Binding-site contacts:
Ligand atom C2 contacts residue TRP66 of chain 1.A at 3.3 Å (hydrophobic).
Ligand atom N3 contacts residue ARG3 of chain 1.A at 3.2 Å (salt-bridge).
Ligand atom C5' contacts residue TRP105 of chain 1.A at 3.5 Å (hydrophobic).
Ligand atom C1' contacts residue ASN74 of chain 1.A at 3.3 Å.
Ligand atom C8 contacts residue TRP66 of chain 1.A at 3.5 Å (hydrophobic).
Ligand atom N2 contacts residue ARG3 of chain 1.A at 3.5 Å (salt-bridge).
Ligand atom OP2 contacts residue ARG76 of chain 1.A at 2.8 Å (salt-bridge).
Ligand atom C4' contacts residue LEU72 of chain 1.A at 3.6 Å (hydrophobic).
Ligand atom O4' contacts residue GLY208 of chain 1.A at 3.2 Å (h-bond).
Ligand atom C6 contacts residue PRO39 of chain 1.A at 3.6 Å (hydrophobic).
Ligand atom O4' contacts residue ARG84 of chain 1.A at 3.5 Å.
Ligand atom C5' contacts residue ASN74 of chain 1.A at 3.1 Å.
Ligand atom OP1 contacts residue SER83 of chain 1.A at 2.6 Å (h-bond).
Ligand atom OP1 contacts residue ASN209 of chain 1.A at 3.4 Å (h-bond).
Ligand atom OP1 contacts residue LYS112 of chain 1.A at 2.7 Å (salt-bridge).
Ligand atom C5' contacts residue ASN74 of chain 1.A at 3.5 Å.
Ligand atom C1' contacts residue GLY208 of chain 1.A at 3.3 Å.
Ligand atom C4' contacts residue ASN74 of chain 1.A at 3.4 Å.
Ligand atom N7 contacts residue TRP66 of chain 1.A at 3.5 Å.
Ligand atom C5 contacts residue TRP66 of chain 1.A at 3.5 Å (hydrophobic).
Ligand atom O4' contacts residue CYS1 of chain 1.A at 3.2 Å (h-bond).
Ligand atom OP1 contacts residue THR148 of chain 1.A at 2.6 Å (h-bond).
Ligand atom O4' contacts residue LEU72 of chain 1.A at 3.5 Å.
Ligand atom N2 contacts residue VAL210 of chain 1.A at 3.2 Å.
Ligand atom OP2 contacts residue ARG76 of chain 1.A at 3.5 Å.
Ligand atom N3 contacts residue TRP66 of chain 1.A at 3.3 Å.
Ligand atom P contacts residue ASN209 of chain 1.A at 3.4 Å.
Ligand atom N9 contacts residue TRP66 of chain 1.A at 3.4 Å.
Ligand atom O3' contacts residue GLY208 of chain 1.A at 3.2 Å.
Ligand atom OP2 contacts residue ASN209 of chain 1.A at 2.8 Å (h-bond).
Ligand atom C4 contacts residue TRP66 of chain 1.A at 3.2 Å (hydrophobic).
Ligand atom OP1 contacts residue ARG76 of chain 1.A at 2.9 Å (salt-bridge).
Ligand atom N3 contacts residue ARG84 of chain 1.A at 3.5 Å (salt-bridge).
Ligand atom O3' contacts residue PHE86 of chain 1.A at 3.3 Å.
Ligand atom C6 contacts residue TRP66 of chain 1.A at 3.5 Å (hydrophobic).
Ligand atom N2 contacts residue ARG84 of chain 1.A at 3.0 Å (salt-bridge).
Ligand atom OP1 contacts residue ARG161 of chain 1.A at 3.0 Å (salt-bridge).
Ligand atom O4' contacts residue ARG3 of chain 1.A at 2.8 Å (salt-bridge).
Ligand atom N1 contacts residue TRP66 of chain 1.A at 3.4 Å.
Ligand atom O4' contacts residue GLY2 of chain 1.A at 3.5 Å.

The small molecule below binds the protein below.
Small molecule (SMILES): Cc1cn([C@H]2C[C@H](O[P](=O)(O)OC[C@H]3O[C@@H](n4ccc(N)nc4=O)C[C@@H]3O)[C@@H](CO[P](=O)(O)O[C@H]3C[C@H](n4cc(C)c(=O)[nH]c4=O)O[C@@H]3CO[P](=O)(O)O[C@H]3C[C@H](n4cnc5c(N)ncnc54)O[C@@H]3CO[P](=O)(O)O[C@H]3C[C@H](n4cnc5c(=O)nc(N)[nH]c54)O[C@@H]3CO[P](=O)(O)O[C@H]3CCO[C@@H]3CO[P](=O)(O)O[C@H]3C[C@H](n4cc(C)c(=O)[nH]c4=O)O[C@@H]3CO[P](=O)(O)O[C@H]3C[C@H](n4cnc5c(=O)nc(N)[nH]c54)O[C@@H]3CO[P](=O)(O)O[C@H]3C[C@H](n4cnc5c(=O)nc(N)[nH]c54)O[C@@H]3COP(=O)=O)O2)c(=O)[nH]c1=O

Sequence of chain 1.A:
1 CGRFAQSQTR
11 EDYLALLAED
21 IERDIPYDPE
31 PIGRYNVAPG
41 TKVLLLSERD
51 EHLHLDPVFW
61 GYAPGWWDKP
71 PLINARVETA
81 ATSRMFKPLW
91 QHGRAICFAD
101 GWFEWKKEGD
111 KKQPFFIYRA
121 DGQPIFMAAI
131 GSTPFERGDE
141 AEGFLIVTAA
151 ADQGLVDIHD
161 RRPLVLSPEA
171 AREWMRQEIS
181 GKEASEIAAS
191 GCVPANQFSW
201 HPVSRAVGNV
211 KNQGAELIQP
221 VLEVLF